Sequence of chain 1.B:
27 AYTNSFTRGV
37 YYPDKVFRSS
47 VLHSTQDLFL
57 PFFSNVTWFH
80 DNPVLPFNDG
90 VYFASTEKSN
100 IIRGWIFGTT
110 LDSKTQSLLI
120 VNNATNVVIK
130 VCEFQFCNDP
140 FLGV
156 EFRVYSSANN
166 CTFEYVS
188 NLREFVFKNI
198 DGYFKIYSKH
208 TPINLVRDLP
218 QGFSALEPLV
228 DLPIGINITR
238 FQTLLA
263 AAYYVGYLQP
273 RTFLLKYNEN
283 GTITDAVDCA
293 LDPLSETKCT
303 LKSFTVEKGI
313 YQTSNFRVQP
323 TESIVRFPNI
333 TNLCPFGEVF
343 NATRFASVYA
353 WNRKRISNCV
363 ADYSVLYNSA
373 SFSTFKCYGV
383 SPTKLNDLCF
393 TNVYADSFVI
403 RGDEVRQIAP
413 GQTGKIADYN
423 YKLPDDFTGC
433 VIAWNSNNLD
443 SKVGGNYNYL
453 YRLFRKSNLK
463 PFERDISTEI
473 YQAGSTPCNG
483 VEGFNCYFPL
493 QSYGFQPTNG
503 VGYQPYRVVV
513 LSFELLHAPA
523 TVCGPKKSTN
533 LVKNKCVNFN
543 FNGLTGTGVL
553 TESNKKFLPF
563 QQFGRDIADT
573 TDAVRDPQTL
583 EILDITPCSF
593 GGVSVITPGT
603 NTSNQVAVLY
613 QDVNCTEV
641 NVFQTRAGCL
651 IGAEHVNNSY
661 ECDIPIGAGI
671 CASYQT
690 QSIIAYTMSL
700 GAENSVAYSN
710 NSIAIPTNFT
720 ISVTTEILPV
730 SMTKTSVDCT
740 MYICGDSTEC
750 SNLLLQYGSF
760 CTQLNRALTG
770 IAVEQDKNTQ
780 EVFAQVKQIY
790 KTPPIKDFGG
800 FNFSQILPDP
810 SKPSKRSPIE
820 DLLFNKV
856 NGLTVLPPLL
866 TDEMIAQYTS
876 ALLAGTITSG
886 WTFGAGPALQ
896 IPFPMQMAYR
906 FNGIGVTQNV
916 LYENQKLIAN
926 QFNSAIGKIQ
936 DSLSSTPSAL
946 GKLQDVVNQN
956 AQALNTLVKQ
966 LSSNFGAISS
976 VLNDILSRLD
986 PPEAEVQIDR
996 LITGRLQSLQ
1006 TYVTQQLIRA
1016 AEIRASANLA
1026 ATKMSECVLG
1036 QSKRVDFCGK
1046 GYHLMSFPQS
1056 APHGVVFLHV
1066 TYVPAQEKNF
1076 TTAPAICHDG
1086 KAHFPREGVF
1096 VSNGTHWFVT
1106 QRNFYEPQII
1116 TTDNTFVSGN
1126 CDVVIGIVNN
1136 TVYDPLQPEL

Binding-site contacts:
Ligand atom O5 contacts residue ASN122 of chain 1.B at 2.4 Å (h-bond).
Ligand atom C7 contacts residue ASN122 of chain 1.B at 3.0 Å.
Ligand atom C8 contacts residue ASN122 of chain 1.B at 3.3 Å.
Ligand atom O7 contacts residue ASN122 of chain 1.B at 4.2 Å.
Ligand atom C3 contacts residue ASN125 of chain 1.B at 4.4 Å.
Ligand atom C5 contacts residue ASN122 of chain 1.B at 3.7 Å.
Ligand atom C3 contacts residue ASN122 of chain 1.B at 3.9 Å.
Ligand atom C1 contacts residue ASN125 of chain 1.B at 3.9 Å.
Ligand atom C1 contacts residue ASN122 of chain 1.B at 1.5 Å.
Ligand atom C2 contacts residue ASN122 of chain 1.B at 2.6 Å.
Ligand atom N2 contacts residue ASN125 of chain 1.B at 4.2 Å.
Ligand atom C4 contacts residue ASN122 of chain 1.B at 4.3 Å.
Ligand atom C8 contacts residue ALA123 of chain 1.B at 3.6 Å (hydrophobic).
Ligand atom N2 contacts residue ASN122 of chain 1.B at 2.1 Å (h-bond).

The small molecule below binds the protein below.
Small molecule (SMILES): CC(=O)N[C@@H]1[C@@H](O)[C@H](O)[C@@H](CO)O[C@H]1O